Binding-site contacts:
Ligand atom C contacts residue TYR61 of chain 1.B at 3.7 Å (hydrophobic).
Ligand atom O contacts residue GLY141 of chain 1.B at 3.2 Å.
Ligand atom OXT contacts residue THR91 of chain 1.B at 2.9 Å (h-bond).
Ligand atom OE1 contacts residue THR143 of chain 1.B at 3.1 Å (h-bond).
Ligand atom N contacts residue TYR61 of chain 1.B at 4.0 Å.
Ligand atom N contacts residue THR91 of chain 1.B at 2.9 Å (h-bond).
Ligand atom C contacts residue SER142 of chain 1.B at 3.4 Å.
Ligand atom CD contacts residue THR143 of chain 1.B at 3.2 Å.
Ligand atom OXT contacts residue TYR61 of chain 1.B at 3.6 Å.
Ligand atom CA contacts residue PRO89 of chain 1.B at 4.1 Å (hydrophobic).
Ligand atom N contacts residue PRO89 of chain 1.B at 2.8 Å (h-bond).
Ligand atom OE1 contacts residue LEU138 of chain 1.B at 4.1 Å.
Ligand atom C contacts residue ARG96 of chain 1.B at 3.4 Å.
Ligand atom OE1 contacts residue SER142 of chain 1.B at 3.3 Å (h-bond).
Ligand atom O contacts residue ARG96 of chain 1.B at 2.8 Å (salt-bridge).
Ligand atom OXT contacts residue LEU90 of chain 1.B at 3.6 Å.
Ligand atom C contacts residue THR91 of chain 1.B at 3.6 Å.
Ligand atom CB contacts residue LEU138 of chain 1.B at 3.9 Å (hydrophobic).
Ligand atom CG contacts residue GLU193 of chain 1.B at 3.5 Å.
Ligand atom OXT contacts residue ARG96 of chain 1.B at 2.8 Å (salt-bridge).
Ligand atom OXT contacts residue PRO89 of chain 1.B at 3.7 Å.
Ligand atom O contacts residue TYR61 of chain 1.B at 3.5 Å.
Ligand atom N contacts residue SER142 of chain 1.B at 4.1 Å.
Ligand atom O contacts residue SER142 of chain 1.B at 2.9 Å (h-bond).
Ligand atom CD contacts residue LEU138 of chain 1.B at 4.0 Å (hydrophobic).
Ligand atom CD contacts residue GLU193 of chain 1.B at 3.9 Å.
Ligand atom OE1 contacts residue GLY141 of chain 1.B at 3.7 Å.
Ligand atom CA contacts residue SER142 of chain 1.B at 3.3 Å.
Ligand atom CA contacts residue THR91 of chain 1.B at 3.4 Å.
Ligand atom CG contacts residue TYR61 of chain 1.B at 4.3 Å (hydrophobic).
Ligand atom CA contacts residue GLU193 of chain 1.B at 3.3 Å.
Ligand atom CA contacts residue TYR61 of chain 1.B at 4.1 Å (hydrophobic).
Ligand atom CB contacts residue TYR61 of chain 1.B at 3.6 Å (hydrophobic).
Ligand atom N contacts residue TYR220 of chain 1.B at 3.7 Å.
Ligand atom CB contacts residue GLU193 of chain 1.B at 4.0 Å.
Ligand atom OXT contacts residue SER142 of chain 1.B at 4.0 Å.
Ligand atom OE2 contacts residue THR143 of chain 1.B at 2.6 Å (h-bond).
Ligand atom OE2 contacts residue GLU193 of chain 1.B at 3.8 Å.
Ligand atom N contacts residue GLU193 of chain 1.B at 2.8 Å (salt-bridge).
Ligand atom CG contacts residue LEU138 of chain 1.B at 3.6 Å (hydrophobic).

Sequence of chain 1.B:
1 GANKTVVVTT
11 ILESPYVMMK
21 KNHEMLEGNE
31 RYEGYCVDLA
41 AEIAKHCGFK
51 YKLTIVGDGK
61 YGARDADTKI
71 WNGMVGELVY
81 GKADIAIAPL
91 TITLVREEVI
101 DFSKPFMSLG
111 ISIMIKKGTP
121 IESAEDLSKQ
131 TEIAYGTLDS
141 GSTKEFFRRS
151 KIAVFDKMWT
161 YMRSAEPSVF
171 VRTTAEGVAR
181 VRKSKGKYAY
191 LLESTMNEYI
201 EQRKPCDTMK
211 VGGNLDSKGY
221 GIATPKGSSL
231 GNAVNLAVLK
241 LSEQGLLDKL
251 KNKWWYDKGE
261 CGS

A protein and the small-molecule ligand that binds it are described below.
Small molecule (SMILES): N[C@@H](CCC(=O)O)C(=O)O